Sequence of chain 1.A:
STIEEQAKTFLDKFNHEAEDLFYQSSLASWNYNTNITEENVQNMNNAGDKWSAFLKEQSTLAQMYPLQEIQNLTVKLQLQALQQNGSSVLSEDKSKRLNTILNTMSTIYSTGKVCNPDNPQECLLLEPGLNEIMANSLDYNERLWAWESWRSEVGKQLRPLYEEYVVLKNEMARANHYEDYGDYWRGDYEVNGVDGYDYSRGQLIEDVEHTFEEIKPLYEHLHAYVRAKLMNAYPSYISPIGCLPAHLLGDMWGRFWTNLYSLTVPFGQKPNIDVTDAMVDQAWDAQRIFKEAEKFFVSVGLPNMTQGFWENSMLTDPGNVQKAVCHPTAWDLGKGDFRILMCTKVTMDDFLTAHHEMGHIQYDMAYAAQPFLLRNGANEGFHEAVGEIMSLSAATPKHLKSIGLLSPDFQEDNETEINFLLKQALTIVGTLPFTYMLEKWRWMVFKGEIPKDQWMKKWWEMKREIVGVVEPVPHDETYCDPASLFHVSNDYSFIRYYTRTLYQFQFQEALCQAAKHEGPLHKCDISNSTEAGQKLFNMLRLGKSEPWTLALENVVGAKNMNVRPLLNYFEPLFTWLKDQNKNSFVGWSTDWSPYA

The small molecule below binds the protein below.
Small molecule (SMILES): CC(=O)N[C@@H]1[C@@H](O)[C@H](O)[C@@H](CO)O[C@H]1O

Binding-site contacts:
Ligand atom O5 contacts residue ASN304 of chain 1.A at 2.3 Å (h-bond).
Ligand atom C8 contacts residue ASN304 of chain 1.A at 4.4 Å.
Ligand atom C8 contacts residue VAL298 of chain 1.A at 4.3 Å (hydrophobic).
Ligand atom C2 contacts residue ASN304 of chain 1.A at 2.5 Å.
Ligand atom O7 contacts residue ASN304 of chain 1.A at 2.7 Å (h-bond).
Ligand atom C4 contacts residue ASN304 of chain 1.A at 4.2 Å.
Ligand atom O6 contacts residue LYS291 of chain 1.A at 3.5 Å (salt-bridge).
Ligand atom O5 contacts residue GLU294 of chain 1.A at 4.4 Å.
Ligand atom C5 contacts residue ASN304 of chain 1.A at 3.6 Å.
Ligand atom O6 contacts residue GLU294 of chain 1.A at 4.2 Å.
Ligand atom C1 contacts residue ASN304 of chain 1.A at 1.4 Å.
Ligand atom C3 contacts residue ASN304 of chain 1.A at 3.8 Å.
Ligand atom C7 contacts residue ASN304 of chain 1.A at 3.1 Å.
Ligand atom N2 contacts residue ASN304 of chain 1.A at 3.0 Å (h-bond).